Binding-site contacts:
Ligand atom C19 contacts residue ILE259 of chain 1.B at 3.9 Å (hydrophobic).
Ligand atom C11 contacts residue ILE259 of chain 1.B at 3.7 Å (hydrophobic).
Ligand atom O1 contacts residue SER131 of chain 1.B at 3.1 Å.
Ligand atom C23 contacts residue VAL130 of chain 1.B at 3.5 Å (hydrophobic).
Ligand atom C20 contacts residue PHE263 of chain 1.B at 3.3 Å (hydrophobic).
Ligand atom N1 contacts residue PHE295 of chain 1.B at 3.7 Å.
Ligand atom C7 contacts residue SER291 of chain 1.B at 3.6 Å.
Ligand atom C22 contacts residue GLU262 of chain 1.B at 3.7 Å.
Ligand atom C3 contacts residue PHE295 of chain 1.B at 3.5 Å (hydrophobic).
Ligand atom C19 contacts residue ASN244 of chain 1.B at 3.6 Å.
Ligand atom C17 contacts residue MET196 of chain 1.B at 3.8 Å (hydrophobic).
Ligand atom C4 contacts residue PHE295 of chain 1.B at 3.8 Å (hydrophobic).
Ligand atom N5 contacts residue ASN244 of chain 1.B at 3.0 Å (h-bond).
Ligand atom C10 contacts residue PHE263 of chain 1.B at 3.8 Å (hydrophobic).
Ligand atom N1 contacts residue GLN292 of chain 1.B at 2.9 Å (h-bond).
Ligand atom C6 contacts residue PHE295 of chain 1.B at 3.5 Å (hydrophobic).
Ligand atom C12 contacts residue ILE259 of chain 1.B at 3.8 Å (hydrophobic).
Ligand atom C8 contacts residue LEU351 of chain 1.B at 3.6 Å (hydrophobic).
Ligand atom O2 contacts residue ASN244 of chain 1.B at 3.5 Å (h-bond).
Ligand atom O2 contacts residue TYR82 of chain 1.B at 3.3 Å (h-bond).
Ligand atom C8 contacts residue MET352 of chain 1.B at 3.7 Å (hydrophobic).
Ligand atom C4 contacts residue ILE259 of chain 1.B at 3.7 Å (hydrophobic).
Ligand atom C1 contacts residue GLN292 of chain 1.B at 3.5 Å.
Ligand atom C14 contacts residue MET196 of chain 1.B at 3.8 Å (hydrophobic).
Ligand atom C23 contacts residue HIS127 of chain 1.B at 3.7 Å.
Ligand atom C3 contacts residue ILE259 of chain 1.B at 3.5 Å (hydrophobic).
Ligand atom C23 contacts residue GLU262 of chain 1.B at 3.5 Å.
Ligand atom C23 contacts residue SER131 of chain 1.B at 3.8 Å.
Ligand atom C24 contacts residue GLN266 of chain 1.B at 3.0 Å.
Ligand atom C22 contacts residue PHE263 of chain 1.B at 3.7 Å (hydrophobic).
Ligand atom C6 contacts residue GLN292 of chain 1.B at 3.7 Å.
Ligand atom C7 contacts residue MET352 of chain 1.B at 3.8 Å (hydrophobic).
Ligand atom C24 contacts residue GLY129 of chain 1.B at 3.5 Å.
Ligand atom C2 contacts residue PHE295 of chain 1.B at 3.6 Å (hydrophobic).
Ligand atom C5 contacts residue PHE295 of chain 1.B at 3.6 Å (hydrophobic).
Ligand atom N4 contacts residue PHE263 of chain 1.B at 3.6 Å.
Ligand atom N2 contacts residue PHE295 of chain 1.B at 3.5 Å.
Ligand atom C9 contacts residue PHE355 of chain 1.B at 3.7 Å (hydrophobic).
Ligand atom C9 contacts residue LEU351 of chain 1.B at 3.9 Å (hydrophobic).
Ligand atom N3 contacts residue ILE259 of chain 1.B at 3.5 Å.

The small molecule below binds the protein below.
Small molecule (SMILES): CC(C)(C)CNC(=O)Cc1ccc(Nc2nc(-c3ccccc3)ncc2C(N)=O)cc1

Sequence of chain 1.B:
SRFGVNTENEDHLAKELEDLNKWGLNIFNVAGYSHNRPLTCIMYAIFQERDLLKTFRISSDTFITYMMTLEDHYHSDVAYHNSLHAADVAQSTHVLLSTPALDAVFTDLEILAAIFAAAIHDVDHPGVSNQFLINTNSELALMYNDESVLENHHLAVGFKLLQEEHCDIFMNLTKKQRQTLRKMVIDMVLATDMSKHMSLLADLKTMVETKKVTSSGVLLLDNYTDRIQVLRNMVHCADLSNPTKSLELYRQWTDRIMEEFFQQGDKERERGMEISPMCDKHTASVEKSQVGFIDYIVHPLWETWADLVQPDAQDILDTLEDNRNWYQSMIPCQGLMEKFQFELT